The small molecule below binds the protein below.
Small molecule (SMILES): CC(=O)N[C@H]1[C@H](O[C@H]2[C@H](O)[C@@H](NC(C)=O)CO[C@@H]2CO)O[C@H](CO)[C@@H](O)[C@@H]1O

Binding-site contacts:
Ligand atom C7 contacts residue ASN45 of chain 1.A at 3.5 Å.
Ligand atom C1 contacts residue TYR342 of chain 1.A at 4.0 Å (hydrophobic).
Ligand atom C3 contacts residue TYR342 of chain 1.A at 4.1 Å (hydrophobic).
Ligand atom N2 contacts residue ASN45 of chain 1.A at 3.0 Å (h-bond).
Ligand atom C5 contacts residue TYR342 of chain 1.A at 3.5 Å (hydrophobic).
Ligand atom C8 contacts residue SER343 of chain 1.A at 3.2 Å.
Ligand atom C8 contacts residue TYR342 of chain 1.A at 4.1 Å (hydrophobic).
Ligand atom C2 contacts residue ASN45 of chain 1.A at 2.5 Å.
Ligand atom C6 contacts residue TYR342 of chain 1.A at 3.5 Å (hydrophobic).
Ligand atom O7 contacts residue TYR342 of chain 1.A at 3.9 Å.
Ligand atom O7 contacts residue ASN45 of chain 1.A at 3.6 Å (h-bond).
Ligand atom C5 contacts residue ASN45 of chain 1.A at 3.6 Å.
Ligand atom O6 contacts residue LYS352 of chain 1.A at 3.5 Å.
Ligand atom C7 contacts residue TYR342 of chain 1.A at 4.0 Å (hydrophobic).
Ligand atom C6 contacts residue LYS352 of chain 1.A at 4.2 Å.
Ligand atom O5 contacts residue ASN45 of chain 1.A at 2.3 Å (h-bond).
Ligand atom C3 contacts residue ASN45 of chain 1.A at 3.8 Å.
Ligand atom O4 contacts residue TYR342 of chain 1.A at 4.0 Å.
Ligand atom C1 contacts residue ASN45 of chain 1.A at 1.4 Å.
Ligand atom C4 contacts residue TYR342 of chain 1.A at 4.3 Å (hydrophobic).
Ligand atom C4 contacts residue ASN45 of chain 1.A at 4.2 Å.
Ligand atom O5 contacts residue TYR342 of chain 1.A at 4.2 Å.

Sequence of chain 1.A:
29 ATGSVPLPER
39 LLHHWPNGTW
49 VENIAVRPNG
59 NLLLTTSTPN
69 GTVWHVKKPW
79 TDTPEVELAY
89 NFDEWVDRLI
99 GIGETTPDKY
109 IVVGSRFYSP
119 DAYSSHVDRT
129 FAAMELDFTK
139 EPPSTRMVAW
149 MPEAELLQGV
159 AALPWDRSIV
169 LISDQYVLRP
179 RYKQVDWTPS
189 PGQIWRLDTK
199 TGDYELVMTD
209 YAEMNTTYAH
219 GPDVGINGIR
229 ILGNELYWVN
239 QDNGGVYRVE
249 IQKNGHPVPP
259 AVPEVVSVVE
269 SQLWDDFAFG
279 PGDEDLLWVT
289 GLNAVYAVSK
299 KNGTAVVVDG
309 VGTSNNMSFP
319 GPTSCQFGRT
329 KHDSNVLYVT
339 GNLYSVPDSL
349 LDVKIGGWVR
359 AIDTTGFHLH